Sequence of chain 1.B:
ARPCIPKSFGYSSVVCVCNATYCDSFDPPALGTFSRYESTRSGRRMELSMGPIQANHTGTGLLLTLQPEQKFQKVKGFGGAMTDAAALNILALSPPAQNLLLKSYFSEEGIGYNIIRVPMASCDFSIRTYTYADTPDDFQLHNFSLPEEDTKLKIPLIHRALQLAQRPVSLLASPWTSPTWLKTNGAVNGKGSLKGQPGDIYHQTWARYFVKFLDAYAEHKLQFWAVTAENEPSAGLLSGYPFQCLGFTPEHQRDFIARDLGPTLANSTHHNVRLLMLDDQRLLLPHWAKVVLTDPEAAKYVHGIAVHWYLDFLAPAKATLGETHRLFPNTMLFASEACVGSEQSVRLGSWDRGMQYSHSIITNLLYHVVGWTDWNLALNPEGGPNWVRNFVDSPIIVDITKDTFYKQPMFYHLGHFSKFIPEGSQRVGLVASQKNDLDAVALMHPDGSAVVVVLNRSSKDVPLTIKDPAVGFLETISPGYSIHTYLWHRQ

Binding-site contacts:
Ligand atom O39 contacts residue GLU235 of chain 1.B at 3.8 Å.
Ligand atom N54 contacts residue ASN396 of chain 1.B at 2.8 Å (h-bond).
Ligand atom C34 contacts residue TRP381 of chain 1.B at 3.7 Å (hydrophobic).
Ligand atom O50 contacts residue TRP179 of chain 1.B at 2.9 Å (h-bond).
Ligand atom O51 contacts residue PHE128 of chain 1.B at 3.3 Å.
Ligand atom O50 contacts residue TRP381 of chain 1.B at 3.7 Å.
Ligand atom O39 contacts residue ASN234 of chain 1.B at 3.0 Å (h-bond).
Ligand atom N55 contacts residue ASN396 of chain 1.B at 3.5 Å (h-bond).
Ligand atom O51 contacts residue TRP381 of chain 1.B at 2.9 Å (h-bond).
Ligand atom C35 contacts residue TRP381 of chain 1.B at 3.5 Å (hydrophobic).
Ligand atom C34 contacts residue GLU340 of chain 1.B at 3.0 Å.
Ligand atom C52 contacts residue CYS342 of chain 1.B at 3.6 Å (hydrophobic).
Ligand atom O37 contacts residue TYR313 of chain 1.B at 3.7 Å.
Ligand atom C35 contacts residue GLU340 of chain 1.B at 3.5 Å.
Ligand atom C33 contacts residue GLU235 of chain 1.B at 3.9 Å.
Ligand atom O50 contacts residue ASP127 of chain 1.B at 2.8 Å (salt-bridge).
Ligand atom C33 contacts residue GLU340 of chain 1.B at 2.5 Å.
Ligand atom C31 contacts residue GLU340 of chain 1.B at 2.4 Å.
Ligand atom N53 contacts residue ASN396 of chain 1.B at 3.8 Å.
Ligand atom C35 contacts residue ASN396 of chain 1.B at 4.1 Å.
Ligand atom N55 contacts residue PHE347 of chain 1.A at 4.1 Å.
Ligand atom C34 contacts residue TRP179 of chain 1.B at 4.1 Å (hydrophobic).
Ligand atom O51 contacts residue ASP127 of chain 1.B at 2.6 Å (salt-bridge).
Ligand atom O39 contacts residue TRP179 of chain 1.B at 3.4 Å (h-bond).
Ligand atom C35 contacts residue ASP127 of chain 1.B at 3.5 Å.
Ligand atom O50 contacts residue PHE246 of chain 1.B at 3.4 Å.
Ligand atom C31 contacts residue TYR313 of chain 1.B at 3.7 Å (hydrophobic).
Ligand atom C31 contacts residue GLU235 of chain 1.B at 4.2 Å.
Ligand atom C52 contacts residue ASN396 of chain 1.B at 4.1 Å.
Ligand atom C34 contacts residue ASP127 of chain 1.B at 3.8 Å.
Ligand atom C36 contacts residue CYS342 of chain 1.B at 4.1 Å (hydrophobic).
Ligand atom C32 contacts residue GLU340 of chain 1.B at 1.4 Å.
Ligand atom C52 contacts residue VAL398 of chain 1.B at 4.0 Å (hydrophobic).
Ligand atom C36 contacts residue GLU340 of chain 1.B at 2.9 Å.
Ligand atom C36 contacts residue TRP381 of chain 1.B at 3.6 Å (hydrophobic).
Ligand atom O37 contacts residue GLU340 of chain 1.B at 3.6 Å.
Ligand atom C32 contacts residue GLU235 of chain 1.B at 3.4 Å.
Ligand atom O39 contacts residue GLU340 of chain 1.B at 2.8 Å (salt-bridge).
Ligand atom O37 contacts residue GLU235 of chain 1.B at 3.7 Å.
Ligand atom O51 contacts residue ASN396 of chain 1.B at 3.8 Å.

Sequence of chain 1.A:
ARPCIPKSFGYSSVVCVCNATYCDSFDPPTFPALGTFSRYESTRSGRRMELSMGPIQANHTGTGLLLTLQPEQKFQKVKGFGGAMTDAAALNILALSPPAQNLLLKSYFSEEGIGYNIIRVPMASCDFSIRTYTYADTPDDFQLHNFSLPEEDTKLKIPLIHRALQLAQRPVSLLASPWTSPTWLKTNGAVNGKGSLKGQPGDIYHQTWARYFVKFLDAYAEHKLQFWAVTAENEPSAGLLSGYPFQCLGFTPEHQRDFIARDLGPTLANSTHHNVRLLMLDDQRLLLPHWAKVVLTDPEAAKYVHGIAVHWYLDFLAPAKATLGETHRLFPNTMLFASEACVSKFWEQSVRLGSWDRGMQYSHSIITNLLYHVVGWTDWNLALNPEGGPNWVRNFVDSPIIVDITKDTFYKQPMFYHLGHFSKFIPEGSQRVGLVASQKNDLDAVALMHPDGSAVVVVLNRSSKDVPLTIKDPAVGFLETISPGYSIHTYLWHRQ

A small-molecule ligand and the protein it binds are described below.
Small molecule (SMILES): CN1/C(=C/C=C/C=C/C2=[N+](CCCCCC(=O)NCc3cn(C[C@@H]4[C@@H](O)[C@H](O)[C@@H](O)C[C@@H]4O)nn3)c3ccccc3C2(C)C)C(C)(C)c2ccccc21